A protein and the small-molecule ligand that binds it are described below.
Small molecule (SMILES): CC(=O)N[C@@H]1[C@@H](O)[C@H](O)[C@@H](CO)O[C@H]1O

Sequence of chain 4.A:
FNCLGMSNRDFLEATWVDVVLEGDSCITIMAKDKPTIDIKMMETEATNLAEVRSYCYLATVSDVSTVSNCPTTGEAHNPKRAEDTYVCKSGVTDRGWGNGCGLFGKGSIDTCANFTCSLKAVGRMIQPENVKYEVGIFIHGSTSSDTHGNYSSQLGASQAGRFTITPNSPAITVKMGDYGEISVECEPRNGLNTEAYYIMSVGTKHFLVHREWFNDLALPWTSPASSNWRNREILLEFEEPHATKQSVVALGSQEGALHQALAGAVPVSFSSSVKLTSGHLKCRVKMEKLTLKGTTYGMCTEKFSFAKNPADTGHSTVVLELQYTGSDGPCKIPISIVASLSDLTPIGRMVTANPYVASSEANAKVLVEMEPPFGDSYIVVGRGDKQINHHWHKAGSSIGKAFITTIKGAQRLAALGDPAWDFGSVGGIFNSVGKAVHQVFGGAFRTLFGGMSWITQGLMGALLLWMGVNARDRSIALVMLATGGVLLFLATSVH

Binding-site contacts:
Ligand atom C5 contacts residue ASN154 of chain 4.A at 3.7 Å.
Ligand atom C7 contacts residue ASN154 of chain 4.A at 3.5 Å.
Ligand atom C1 contacts residue SER156 of chain 4.A at 4.3 Å.
Ligand atom C8 contacts residue ASN154 of chain 4.A at 4.2 Å.
Ligand atom O7 contacts residue ASN154 of chain 4.A at 3.8 Å.
Ligand atom C4 contacts residue ASN154 of chain 4.A at 4.2 Å.
Ligand atom C2 contacts residue ASN154 of chain 4.A at 2.5 Å.
Ligand atom C3 contacts residue ASN154 of chain 4.A at 3.8 Å.
Ligand atom N2 contacts residue ASN154 of chain 4.A at 2.9 Å (h-bond).
Ligand atom O5 contacts residue ASN154 of chain 4.A at 2.4 Å (h-bond).
Ligand atom C1 contacts residue ASN154 of chain 4.A at 1.4 Å.